Binding-site contacts:
Ligand atom N1 contacts residue ARG227 of chain 1.B at 3.5 Å.
Ligand atom C14 contacts residue VAL22 of chain 1.B at 3.7 Å (hydrophobic).
Ligand atom C4 contacts residue ARG227 of chain 1.B at 3.3 Å.
Ligand atom C4 contacts residue MET225 of chain 1.B at 3.6 Å (hydrophobic).
Ligand atom C11 contacts residue HIS21 of chain 1.B at 3.4 Å.
Ligand atom CL1 contacts residue LYS526 of chain 1.B at 3.9 Å.
Ligand atom O1 contacts residue ASN228 of chain 1.B at 2.8 Å (h-bond).
Ligand atom C13 contacts residue HIS21 of chain 1.B at 3.9 Å.
Ligand atom C5 contacts residue ARG227 of chain 1.B at 3.7 Å.
Ligand atom C17 contacts residue GLN536 of chain 1.B at 3.3 Å.
Ligand atom C6 contacts residue GLY193 of chain 1.B at 3.4 Å.
Ligand atom C8 contacts residue ARG227 of chain 1.B at 3.6 Å.
Ligand atom C12 contacts residue HIS21 of chain 1.B at 3.9 Å.
Ligand atom C5 contacts residue MET225 of chain 1.B at 3.5 Å (hydrophobic).
Ligand atom C21 contacts residue PRO41 of chain 1.B at 3.7 Å (hydrophobic).
Ligand atom C7 contacts residue GLU44 of chain 1.B at 3.7 Å.
Ligand atom C15 contacts residue GLN536 of chain 1.B at 3.5 Å.
Ligand atom O4 contacts residue TRP529 of chain 1.B at 3.3 Å.
Ligand atom O3 contacts residue VAL22 of chain 1.B at 3.3 Å.
Ligand atom O3 contacts residue ILE23 of chain 1.B at 3.1 Å (h-bond).
Ligand atom C19 contacts residue PRO41 of chain 1.B at 3.8 Å (hydrophobic).
Ligand atom O1 contacts residue ASP229 of chain 1.B at 3.2 Å (salt-bridge).
Ligand atom O2 contacts residue ARG227 of chain 1.B at 3.8 Å.
Ligand atom C5 contacts residue GLY193 of chain 1.B at 3.3 Å.
Ligand atom C2 contacts residue ARG227 of chain 1.B at 3.3 Å.
Ligand atom O2 contacts residue ASP229 of chain 1.B at 2.9 Å (salt-bridge).
Ligand atom C23 contacts residue TYR36 of chain 1.B at 3.9 Å (hydrophobic).
Ligand atom C18 contacts residue PRO41 of chain 1.B at 3.6 Å (hydrophobic).
Ligand atom C24 contacts residue ALA533 of chain 1.B at 3.8 Å (hydrophobic).
Ligand atom O1 contacts residue ARG227 of chain 1.B at 3.8 Å.
Ligand atom C10 contacts residue HIS21 of chain 1.B at 3.5 Å.
Ligand atom C4 contacts residue PRO41 of chain 1.B at 3.4 Å (hydrophobic).
Ligand atom C1 contacts residue ARG227 of chain 1.B at 3.8 Å.
Ligand atom C16 contacts residue TRP529 of chain 1.B at 3.3 Å (hydrophobic).
Ligand atom C9 contacts residue HIS21 of chain 1.B at 3.5 Å.
Ligand atom C5 contacts residue PRO41 of chain 1.B at 3.6 Å (hydrophobic).
Ligand atom C22 contacts residue VAL40 of chain 1.B at 3.6 Å (hydrophobic).
Ligand atom C21 contacts residue ALA39 of chain 1.B at 3.4 Å (hydrophobic).
Ligand atom C20 contacts residue PRO41 of chain 1.B at 3.4 Å (hydrophobic).
Ligand atom C23 contacts residue VAL40 of chain 1.B at 3.6 Å (hydrophobic).

Sequence of chain 1.B:
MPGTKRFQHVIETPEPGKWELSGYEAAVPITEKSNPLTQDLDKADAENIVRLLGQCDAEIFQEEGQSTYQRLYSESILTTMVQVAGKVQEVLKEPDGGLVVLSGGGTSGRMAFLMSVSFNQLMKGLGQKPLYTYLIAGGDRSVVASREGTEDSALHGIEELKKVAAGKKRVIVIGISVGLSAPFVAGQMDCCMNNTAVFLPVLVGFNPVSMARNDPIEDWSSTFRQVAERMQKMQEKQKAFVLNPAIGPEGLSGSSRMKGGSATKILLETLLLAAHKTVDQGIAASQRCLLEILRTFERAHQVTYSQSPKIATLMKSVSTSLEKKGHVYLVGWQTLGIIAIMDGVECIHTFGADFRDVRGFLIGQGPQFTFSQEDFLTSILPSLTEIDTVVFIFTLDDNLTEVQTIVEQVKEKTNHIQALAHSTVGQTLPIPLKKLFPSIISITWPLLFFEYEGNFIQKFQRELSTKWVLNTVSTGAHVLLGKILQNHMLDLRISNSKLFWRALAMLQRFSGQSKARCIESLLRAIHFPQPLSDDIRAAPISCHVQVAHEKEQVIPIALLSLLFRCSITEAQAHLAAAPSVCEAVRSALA

A protein and the small-molecule ligand that binds it are described below.
Small molecule (SMILES): O=S(=O)(N[C@@H](c1cc2ccccc2s1)c1ccccc1Cl)c1ccc2c(c1)OCCCO2